A small-molecule ligand and the protein it binds are described below.
Small molecule (SMILES): CC(=O)N[C@@H]1[C@@H](O)[C@H](O)[C@@H](CO)O[C@H]1O

Sequence of chain 1.C:
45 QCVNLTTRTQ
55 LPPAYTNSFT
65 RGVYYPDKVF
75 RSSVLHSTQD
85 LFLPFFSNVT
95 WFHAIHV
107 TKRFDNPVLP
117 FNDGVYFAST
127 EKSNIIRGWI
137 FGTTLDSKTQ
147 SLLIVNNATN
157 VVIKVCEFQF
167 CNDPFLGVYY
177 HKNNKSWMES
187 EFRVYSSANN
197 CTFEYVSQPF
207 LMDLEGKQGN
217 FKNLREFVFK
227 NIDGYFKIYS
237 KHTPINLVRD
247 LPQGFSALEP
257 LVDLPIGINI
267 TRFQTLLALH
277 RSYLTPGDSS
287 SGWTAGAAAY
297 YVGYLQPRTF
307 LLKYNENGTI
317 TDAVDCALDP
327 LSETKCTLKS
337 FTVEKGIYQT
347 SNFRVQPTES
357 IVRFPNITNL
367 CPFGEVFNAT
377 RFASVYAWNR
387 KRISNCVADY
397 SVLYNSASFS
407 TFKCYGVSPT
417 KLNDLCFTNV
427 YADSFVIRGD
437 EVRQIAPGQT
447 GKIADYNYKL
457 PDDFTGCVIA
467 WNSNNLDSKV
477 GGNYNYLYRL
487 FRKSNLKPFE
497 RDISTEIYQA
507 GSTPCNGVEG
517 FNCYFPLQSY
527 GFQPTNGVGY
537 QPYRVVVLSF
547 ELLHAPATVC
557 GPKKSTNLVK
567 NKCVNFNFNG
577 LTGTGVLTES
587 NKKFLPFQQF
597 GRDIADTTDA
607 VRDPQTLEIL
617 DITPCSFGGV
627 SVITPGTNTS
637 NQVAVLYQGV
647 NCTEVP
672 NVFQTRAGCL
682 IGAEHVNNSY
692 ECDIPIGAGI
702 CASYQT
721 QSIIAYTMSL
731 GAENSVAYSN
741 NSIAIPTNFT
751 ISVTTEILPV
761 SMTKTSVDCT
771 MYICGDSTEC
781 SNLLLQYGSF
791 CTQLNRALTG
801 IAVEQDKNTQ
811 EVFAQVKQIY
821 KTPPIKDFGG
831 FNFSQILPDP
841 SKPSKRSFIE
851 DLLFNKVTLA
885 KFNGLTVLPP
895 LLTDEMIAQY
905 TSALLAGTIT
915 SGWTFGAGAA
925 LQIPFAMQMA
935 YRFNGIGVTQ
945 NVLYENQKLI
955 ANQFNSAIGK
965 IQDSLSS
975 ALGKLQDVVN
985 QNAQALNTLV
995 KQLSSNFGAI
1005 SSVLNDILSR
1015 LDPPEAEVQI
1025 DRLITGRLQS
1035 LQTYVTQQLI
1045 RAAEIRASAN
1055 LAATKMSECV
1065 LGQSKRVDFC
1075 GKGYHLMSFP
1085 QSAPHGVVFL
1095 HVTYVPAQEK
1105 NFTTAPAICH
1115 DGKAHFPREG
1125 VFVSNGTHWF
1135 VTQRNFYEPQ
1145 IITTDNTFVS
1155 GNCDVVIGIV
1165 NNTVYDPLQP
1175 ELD

Binding-site contacts:
Ligand atom C7 contacts residue ASN832 of chain 1.C at 3.5 Å.
Ligand atom C1 contacts residue SER834 of chain 1.C at 3.6 Å.
Ligand atom O7 contacts residue ASN832 of chain 1.C at 3.4 Å (h-bond).
Ligand atom O5 contacts residue ASN832 of chain 1.C at 2.4 Å (h-bond).
Ligand atom N2 contacts residue ASN832 of chain 1.C at 2.8 Å (h-bond).
Ligand atom C6 contacts residue GLN835 of chain 1.C at 3.6 Å.
Ligand atom C8 contacts residue ASN832 of chain 1.C at 4.5 Å.
Ligand atom C2 contacts residue ASN832 of chain 1.C at 2.4 Å.
Ligand atom O5 contacts residue SER834 of chain 1.C at 3.1 Å (h-bond).
Ligand atom C6 contacts residue SER834 of chain 1.C at 3.6 Å.
Ligand atom C1 contacts residue ASN832 of chain 1.C at 1.4 Å.
Ligand atom C5 contacts residue SER834 of chain 1.C at 3.4 Å.
Ligand atom C5 contacts residue ASN832 of chain 1.C at 3.7 Å.
Ligand atom C3 contacts residue ASN832 of chain 1.C at 3.8 Å.
Ligand atom C4 contacts residue ASN832 of chain 1.C at 4.2 Å.
Ligand atom C5 contacts residue GLN835 of chain 1.C at 4.4 Å.